A small-molecule ligand and the protein it binds are described below.
Small molecule (SMILES): CC(=O)N[C@H]1[C@H](O[C@H]2[C@H](O)[C@@H](NC(C)=O)CO[C@@H]2CO)O[C@H](CO)[C@@H](O)[C@@H]1O

Sequence of chain 2.A:
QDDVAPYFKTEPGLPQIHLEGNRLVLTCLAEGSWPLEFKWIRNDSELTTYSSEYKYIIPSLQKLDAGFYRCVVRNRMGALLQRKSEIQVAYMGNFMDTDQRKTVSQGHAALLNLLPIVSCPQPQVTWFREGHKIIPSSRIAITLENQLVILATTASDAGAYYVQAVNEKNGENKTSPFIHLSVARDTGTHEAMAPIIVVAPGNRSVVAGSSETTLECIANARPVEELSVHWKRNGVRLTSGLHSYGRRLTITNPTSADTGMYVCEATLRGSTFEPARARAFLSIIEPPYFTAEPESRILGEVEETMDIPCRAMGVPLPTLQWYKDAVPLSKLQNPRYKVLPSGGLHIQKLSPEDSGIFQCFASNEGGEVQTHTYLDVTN

Binding-site contacts:
Ligand atom O7 contacts residue LYS60 of chain 2.A at 4.1 Å.
Ligand atom O7 contacts residue TYR59 of chain 2.A at 3.0 Å (h-bond).
Ligand atom C4 contacts residue ASN178 of chain 1.A at 4.2 Å.
Ligand atom C8 contacts residue TYR59 of chain 2.A at 3.8 Å (hydrophobic).
Ligand atom C7 contacts residue ASN178 of chain 1.A at 3.6 Å.
Ligand atom C5 contacts residue ASN178 of chain 1.A at 3.6 Å.
Ligand atom O7 contacts residue ASN178 of chain 1.A at 3.9 Å.
Ligand atom O5 contacts residue ASN178 of chain 1.A at 2.4 Å (h-bond).
Ligand atom N2 contacts residue ASN178 of chain 1.A at 2.9 Å (h-bond).
Ligand atom C3 contacts residue ASN178 of chain 1.A at 3.8 Å.
Ligand atom C7 contacts residue TYR59 of chain 2.A at 3.4 Å (hydrophobic).
Ligand atom N2 contacts residue TYR59 of chain 2.A at 4.2 Å.
Ligand atom C2 contacts residue ASN178 of chain 1.A at 2.5 Å.
Ligand atom C1 contacts residue ASN178 of chain 1.A at 1.4 Å.

Sequence of chain 1.A:
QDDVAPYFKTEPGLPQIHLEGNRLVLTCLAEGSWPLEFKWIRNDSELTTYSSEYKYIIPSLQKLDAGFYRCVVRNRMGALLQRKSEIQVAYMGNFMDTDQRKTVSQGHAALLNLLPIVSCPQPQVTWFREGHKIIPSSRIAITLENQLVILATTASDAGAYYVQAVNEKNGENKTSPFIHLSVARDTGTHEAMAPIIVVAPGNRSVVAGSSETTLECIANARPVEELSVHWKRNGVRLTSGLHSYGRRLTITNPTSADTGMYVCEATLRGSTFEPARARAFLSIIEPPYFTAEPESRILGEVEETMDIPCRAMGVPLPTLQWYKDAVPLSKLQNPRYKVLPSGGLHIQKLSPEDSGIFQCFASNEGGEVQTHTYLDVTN